Binding-site contacts:
Ligand atom O6 contacts residue SER116 of chain 1.B at 3.8 Å.
Ligand atom C5 contacts residue ASN19 of chain 1.B at 3.7 Å.
Ligand atom C1 contacts residue ASN19 of chain 1.B at 1.4 Å.
Ligand atom O6 contacts residue MET126 of chain 1.B at 4.2 Å.
Ligand atom O6 contacts residue LEU129 of chain 1.B at 4.4 Å.
Ligand atom C1 contacts residue SER21 of chain 1.B at 4.4 Å.
Ligand atom C6 contacts residue SER116 of chain 1.B at 3.7 Å.
Ligand atom N2 contacts residue ASN19 of chain 1.B at 2.9 Å (h-bond).
Ligand atom C2 contacts residue ASN19 of chain 1.B at 2.5 Å.
Ligand atom C3 contacts residue ASN19 of chain 1.B at 3.8 Å.
Ligand atom O7 contacts residue ASN19 of chain 1.B at 3.8 Å.
Ligand atom C6 contacts residue SER21 of chain 1.B at 3.9 Å.
Ligand atom O5 contacts residue ASN19 of chain 1.B at 2.4 Å (h-bond).
Ligand atom C4 contacts residue ASN19 of chain 1.B at 4.2 Å.
Ligand atom O5 contacts residue SER21 of chain 1.B at 3.8 Å.
Ligand atom C5 contacts residue SER21 of chain 1.B at 3.9 Å.
Ligand atom C7 contacts residue ASN19 of chain 1.B at 3.6 Å.
Ligand atom O6 contacts residue VAL22 of chain 1.B at 3.8 Å.
Ligand atom O5 contacts residue VAL22 of chain 1.B at 4.1 Å.

A small-molecule ligand and the protein it binds are described below.
Small molecule (SMILES): CC(=O)N[C@@H]1[C@@H](O)[C@H](O)[C@@H](CO)O[C@H]1O

Sequence of chain 1.B:
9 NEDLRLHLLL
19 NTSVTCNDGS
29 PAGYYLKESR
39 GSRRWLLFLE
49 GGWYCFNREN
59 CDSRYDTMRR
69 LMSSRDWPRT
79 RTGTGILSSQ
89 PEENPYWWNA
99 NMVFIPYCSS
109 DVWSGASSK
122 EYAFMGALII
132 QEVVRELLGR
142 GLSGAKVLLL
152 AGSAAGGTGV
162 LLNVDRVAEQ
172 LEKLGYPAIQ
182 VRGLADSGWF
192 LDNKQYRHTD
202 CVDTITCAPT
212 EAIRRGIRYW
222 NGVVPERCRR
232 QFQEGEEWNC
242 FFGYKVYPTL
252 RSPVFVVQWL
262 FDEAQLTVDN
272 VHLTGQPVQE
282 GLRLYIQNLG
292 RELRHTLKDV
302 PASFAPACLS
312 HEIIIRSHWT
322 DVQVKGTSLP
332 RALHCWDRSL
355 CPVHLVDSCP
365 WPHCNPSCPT